The small molecule below binds the protein below.
Small molecule (SMILES): C/C(=C\CNc1ncnc2[nH]cnc12)CO

Sequence of chain 1.A:
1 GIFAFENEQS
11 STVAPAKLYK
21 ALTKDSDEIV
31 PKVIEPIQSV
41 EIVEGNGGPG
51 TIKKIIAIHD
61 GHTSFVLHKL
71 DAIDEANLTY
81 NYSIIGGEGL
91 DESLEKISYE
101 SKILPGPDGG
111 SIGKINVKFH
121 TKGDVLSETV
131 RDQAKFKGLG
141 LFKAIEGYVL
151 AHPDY

Binding-site contacts:
Ligand atom C2 contacts residue GLU88 of chain 1.A at 3.5 Å.
Ligand atom N3 contacts residue GLU88 of chain 1.A at 2.8 Å (salt-bridge).
Ligand atom O16 contacts residue HIS62 of chain 1.A at 4.2 Å.
Ligand atom N1 contacts residue THR63 of chain 1.A at 3.2 Å (h-bond).
Ligand atom N7 contacts residue GLU88 of chain 1.A at 3.3 Å (salt-bridge).
Ligand atom C15 contacts residue GLY61 of chain 1.A at 4.5 Å.
Ligand atom N1 contacts residue HIS62 of chain 1.A at 3.7 Å.
Ligand atom C12 contacts residue HIS62 of chain 1.A at 3.8 Å.
Ligand atom C12 contacts residue THR63 of chain 1.A at 3.6 Å.
Ligand atom N3 contacts residue THR63 of chain 1.A at 3.4 Å (h-bond).
Ligand atom N3 contacts residue HIS62 of chain 1.A at 3.2 Å.
Ligand atom C15 contacts residue HIS62 of chain 1.A at 3.8 Å.
Ligand atom C13 contacts residue HIS62 of chain 1.A at 3.6 Å.
Ligand atom N7 contacts residue HIS62 of chain 1.A at 3.3 Å.
Ligand atom C14 contacts residue HIS62 of chain 1.A at 3.8 Å.
Ligand atom C4 contacts residue HIS62 of chain 1.A at 3.2 Å.
Ligand atom C4 contacts residue THR63 of chain 1.A at 4.3 Å.
Ligand atom C8 contacts residue HIS62 of chain 1.A at 3.4 Å.
Ligand atom C6 contacts residue THR63 of chain 1.A at 4.2 Å.
Ligand atom O16 contacts residue GLY61 of chain 1.A at 4.4 Å.
Ligand atom C2 contacts residue HIS62 of chain 1.A at 3.5 Å.
Ligand atom C2 contacts residue THR63 of chain 1.A at 2.8 Å.
Ligand atom C6 contacts residue HIS62 of chain 1.A at 3.4 Å.
Ligand atom C5 contacts residue HIS62 of chain 1.A at 3.3 Å.
Ligand atom C11 contacts residue HIS62 of chain 1.A at 4.1 Å.
Ligand atom C14 contacts residue THR63 of chain 1.A at 3.2 Å.
Ligand atom N9 contacts residue HIS62 of chain 1.A at 3.4 Å (h-bond).
Ligand atom O16 contacts residue THR63 of chain 1.A at 4.0 Å.
Ligand atom C13 contacts residue THR63 of chain 1.A at 3.8 Å.
Ligand atom N10 contacts residue HIS62 of chain 1.A at 3.4 Å.
Ligand atom C4 contacts residue GLU88 of chain 1.A at 3.7 Å.